Sequence of chain 1.A:
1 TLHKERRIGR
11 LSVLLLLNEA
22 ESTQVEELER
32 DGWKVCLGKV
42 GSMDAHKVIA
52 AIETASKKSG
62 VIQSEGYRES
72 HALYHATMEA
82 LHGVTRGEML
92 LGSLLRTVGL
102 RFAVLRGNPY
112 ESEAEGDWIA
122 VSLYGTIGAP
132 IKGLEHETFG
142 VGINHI

Binding-site contacts:
Ligand atom CA contacts residue HIS76 of chain 1.C at 3.8 Å.
Ligand atom CE1 contacts residue TYR68 of chain 1.C at 3.6 Å (hydrophobic).
Ligand atom NE2 contacts residue TYR75 of chain 1.C at 3.2 Å.
Ligand atom ND1 contacts residue TYR68 of chain 1.C at 2.8 Å (h-bond).
Ligand atom CG contacts residue TYR68 of chain 1.C at 3.8 Å (hydrophobic).
Ligand atom OXT contacts residue ARG87 of chain 1.A at 3.1 Å (salt-bridge).
Ligand atom N contacts residue MN1 of chain 1.M at 2.3 Å.
Ligand atom O contacts residue HIS76 of chain 1.C at 3.3 Å (h-bond).
Ligand atom CE1 contacts residue TYR75 of chain 1.C at 4.0 Å (hydrophobic).
Ligand atom O contacts residue ARG87 of chain 1.A at 2.8 Å (salt-bridge).
Ligand atom C contacts residue HIS137 of chain 1.A at 3.7 Å.
Ligand atom OXT contacts residue ILE128 of chain 1.A at 3.2 Å.
Ligand atom NE2 contacts residue ALA130 of chain 1.A at 3.5 Å (h-bond).
Ligand atom CD2 contacts residue ARG97 of chain 1.A at 3.7 Å.
Ligand atom N contacts residue HIS76 of chain 1.C at 3.5 Å (h-bond).
Ligand atom O contacts residue HIS137 of chain 1.A at 3.1 Å (h-bond).
Ligand atom CA contacts residue MN1 of chain 1.M at 3.0 Å.
Ligand atom CD2 contacts residue TYR75 of chain 1.C at 3.2 Å (hydrophobic).
Ligand atom C contacts residue HIS76 of chain 1.C at 3.9 Å.
Ligand atom CG contacts residue ALA130 of chain 1.A at 3.9 Å (hydrophobic).
Ligand atom ND1 contacts residue ALA130 of chain 1.A at 3.6 Å.
Ligand atom CD2 contacts residue ALA130 of chain 1.A at 3.7 Å (hydrophobic).
Ligand atom N contacts residue HIS72 of chain 1.C at 3.1 Å.
Ligand atom C contacts residue MN1 of chain 1.M at 3.0 Å.
Ligand atom CG contacts residue GLY129 of chain 1.A at 3.4 Å.
Ligand atom NE2 contacts residue GLY129 of chain 1.A at 3.9 Å.
Ligand atom ND1 contacts residue GLY129 of chain 1.A at 3.5 Å.
Ligand atom OXT contacts residue ARG97 of chain 1.A at 2.5 Å (salt-bridge).
Ligand atom CE1 contacts residue ALA130 of chain 1.A at 3.4 Å (hydrophobic).
Ligand atom CD2 contacts residue GLY129 of chain 1.A at 3.8 Å.
Ligand atom CE1 contacts residue GLY129 of chain 1.A at 4.0 Å.
Ligand atom C contacts residue ARG87 of chain 1.A at 3.6 Å.
Ligand atom CB contacts residue GLY129 of chain 1.A at 3.5 Å.
Ligand atom N contacts residue HIS137 of chain 1.A at 3.0 Å (h-bond).
Ligand atom C contacts residue ARG97 of chain 1.A at 3.6 Å.
Ligand atom CD2 contacts residue LEU96 of chain 1.A at 4.0 Å (hydrophobic).
Ligand atom O contacts residue MN1 of chain 1.M at 2.3 Å.
Ligand atom CA contacts residue HIS137 of chain 1.A at 3.9 Å.
Ligand atom CA contacts residue TYR75 of chain 1.C at 4.0 Å (hydrophobic).
Ligand atom N contacts residue TYR68 of chain 1.C at 3.1 Å (h-bond).

Sequence of chain 2.A:
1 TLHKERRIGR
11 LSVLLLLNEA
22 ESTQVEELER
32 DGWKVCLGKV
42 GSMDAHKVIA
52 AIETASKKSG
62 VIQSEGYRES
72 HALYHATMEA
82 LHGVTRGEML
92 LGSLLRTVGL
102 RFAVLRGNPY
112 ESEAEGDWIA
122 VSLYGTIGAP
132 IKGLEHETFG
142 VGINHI

A small-molecule ligand and the protein it binds are described below.
Small molecule (SMILES): N[C@@H](Cc1c[nH]c[nH+]1)C(=O)O

Sequence of chain 1.C:
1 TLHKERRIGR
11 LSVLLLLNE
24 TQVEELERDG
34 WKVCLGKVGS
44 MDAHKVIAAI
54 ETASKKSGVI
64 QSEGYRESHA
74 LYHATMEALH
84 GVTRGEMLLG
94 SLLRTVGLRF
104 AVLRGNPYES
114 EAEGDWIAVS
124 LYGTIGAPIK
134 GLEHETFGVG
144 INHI